Sequence of chain 3.A:
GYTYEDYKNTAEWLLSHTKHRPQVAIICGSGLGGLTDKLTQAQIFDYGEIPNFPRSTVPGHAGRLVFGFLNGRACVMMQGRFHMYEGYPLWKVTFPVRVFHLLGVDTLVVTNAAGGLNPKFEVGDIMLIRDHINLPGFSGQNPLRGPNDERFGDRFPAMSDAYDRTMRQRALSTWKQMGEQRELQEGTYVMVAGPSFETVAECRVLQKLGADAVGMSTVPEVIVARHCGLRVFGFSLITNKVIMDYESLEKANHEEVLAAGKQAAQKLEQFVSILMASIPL

A small-molecule ligand and the protein it binds are described below.
Small molecule (SMILES): O=c1[nH]cnc2c(Sc3cccc(Oc4c(F)c(F)c(F)c(F)c4F)c3/C=C/P(=O)(O)O)c[nH]c12

Sequence of chain 1.A:
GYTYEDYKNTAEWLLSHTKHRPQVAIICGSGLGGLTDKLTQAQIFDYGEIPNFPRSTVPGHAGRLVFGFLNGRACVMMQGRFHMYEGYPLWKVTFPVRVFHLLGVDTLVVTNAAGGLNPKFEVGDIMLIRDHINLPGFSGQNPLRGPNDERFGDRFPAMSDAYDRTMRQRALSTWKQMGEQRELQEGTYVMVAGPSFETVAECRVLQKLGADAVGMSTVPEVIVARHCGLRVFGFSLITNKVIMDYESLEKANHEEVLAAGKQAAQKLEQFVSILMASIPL

Binding-site contacts:
Ligand atom O4 contacts residue ASN243 of chain 3.A at 2.9 Å (h-bond).
Ligand atom O2 contacts residue ASN115 of chain 3.A at 3.4 Å.
Ligand atom F5 contacts residue SER33 of chain 3.A at 3.5 Å.
Ligand atom F5 contacts residue VAL260 of chain 3.A at 3.6 Å.
Ligand atom C4 contacts residue PHE200 of chain 3.A at 3.6 Å (hydrophobic).
Ligand atom N2 contacts residue VAL217 of chain 3.A at 3.6 Å (h-bond).
Ligand atom N3 contacts residue GLY118 of chain 3.A at 3.3 Å (h-bond).
Ligand atom F5 contacts residue HIS257 of chain 3.A at 3.6 Å.
Ligand atom O1 contacts residue ARG84 of chain 3.A at 3.0 Å.
Ligand atom C11 contacts residue PHE159 of chain 1.A at 3.7 Å (hydrophobic).
Ligand atom N3 contacts residue THR242 of chain 3.A at 3.6 Å (h-bond).
Ligand atom C4 contacts residue GLY118 of chain 3.A at 3.4 Å.
Ligand atom C1 contacts residue GLU201 of chain 3.A at 3.7 Å.
Ligand atom C1 contacts residue PHE200 of chain 3.A at 3.6 Å (hydrophobic).
Ligand atom F4 contacts residue LEU261 of chain 3.A at 3.6 Å.
Ligand atom N1 contacts residue PHE200 of chain 3.A at 3.7 Å.
Ligand atom O5 contacts residue SER33 of chain 3.A at 3.3 Å.
Ligand atom O2 contacts residue SER33 of chain 3.A at 3.2 Å (h-bond).
Ligand atom O2 contacts residue ALA116 of chain 3.A at 2.9 Å (h-bond).
Ligand atom N1 contacts residue VAL217 of chain 3.A at 3.7 Å.
Ligand atom O3 contacts residue ASN115 of chain 3.A at 3.4 Å.
Ligand atom O2 contacts residue GLY32 of chain 3.A at 3.5 Å.
Ligand atom F1 contacts residue TYR88 of chain 3.A at 3.0 Å.
Ligand atom N2 contacts residue MET219 of chain 3.A at 3.6 Å.
Ligand atom C6 contacts residue ASN243 of chain 3.A at 3.7 Å.
Ligand atom C6 contacts residue THR242 of chain 3.A at 3.5 Å.
Ligand atom C16 contacts residue SER33 of chain 3.A at 3.3 Å.
Ligand atom F4 contacts residue HIS257 of chain 3.A at 3.0 Å.
Ligand atom O4 contacts residue VAL245 of chain 3.A at 3.7 Å.
Ligand atom S1 contacts residue ALA116 of chain 3.A at 3.5 Å (h-bond).
Ligand atom C2 contacts residue GLU201 of chain 3.A at 3.3 Å.
Ligand atom N3 contacts residue ALA117 of chain 3.A at 3.6 Å.
Ligand atom C3 contacts residue VAL217 of chain 3.A at 3.6 Å (hydrophobic).
Ligand atom N3 contacts residue ASN243 of chain 3.A at 2.8 Å (h-bond).
Ligand atom O3 contacts residue SER220 of chain 3.A at 2.4 Å (h-bond).
Ligand atom O1 contacts residue HIS86 of chain 3.A at 2.9 Å (h-bond).
Ligand atom O4 contacts residue GLY118 of chain 3.A at 3.6 Å.
Ligand atom C15 contacts residue SER33 of chain 3.A at 3.2 Å.
Ligand atom C10 contacts residue PHE159 of chain 1.A at 3.5 Å (hydrophobic).
Ligand atom N1 contacts residue GLU201 of chain 3.A at 2.8 Å (salt-bridge).